Sequence of chain 1.B:
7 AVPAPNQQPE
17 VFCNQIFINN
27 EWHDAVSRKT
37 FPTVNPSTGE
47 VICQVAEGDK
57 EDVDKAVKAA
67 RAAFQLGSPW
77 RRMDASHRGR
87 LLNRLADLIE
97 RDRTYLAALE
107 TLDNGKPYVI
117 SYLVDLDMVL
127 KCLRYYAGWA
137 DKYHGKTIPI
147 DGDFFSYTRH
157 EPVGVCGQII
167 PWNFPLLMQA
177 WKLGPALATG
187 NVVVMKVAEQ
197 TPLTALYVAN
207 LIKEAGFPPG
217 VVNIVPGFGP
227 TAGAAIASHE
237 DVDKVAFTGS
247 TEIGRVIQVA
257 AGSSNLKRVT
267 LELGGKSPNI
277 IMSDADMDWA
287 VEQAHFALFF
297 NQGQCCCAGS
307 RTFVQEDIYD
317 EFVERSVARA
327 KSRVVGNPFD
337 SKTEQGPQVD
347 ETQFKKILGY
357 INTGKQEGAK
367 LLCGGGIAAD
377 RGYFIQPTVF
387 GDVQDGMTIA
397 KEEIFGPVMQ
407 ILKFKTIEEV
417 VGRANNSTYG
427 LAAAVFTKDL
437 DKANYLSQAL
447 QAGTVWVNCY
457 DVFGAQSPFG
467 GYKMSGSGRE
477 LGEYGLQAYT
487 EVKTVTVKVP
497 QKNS

This small molecule binds to this protein.
Small molecule (SMILES): O=C(NCc1ccc2c(c1)OCO2)c1c(Cl)cccc1Cl

Binding-site contacts:
Ligand atom C2 contacts residue ASP457 of chain 1.B at 4.0 Å.
Ligand atom O21 contacts residue PHE170 of chain 1.B at 3.5 Å.
Ligand atom C18 contacts residue MET124 of chain 1.B at 3.9 Å (hydrophobic).
Ligand atom O19 contacts residue MET124 of chain 1.B at 3.5 Å.
Ligand atom O19 contacts residue LEU173 of chain 1.B at 3.4 Å.
Ligand atom C15 contacts residue PHE459 of chain 1.B at 3.6 Å (hydrophobic).
Ligand atom O9 contacts residue VAL120 of chain 1.B at 3.9 Å.
Ligand atom C15 contacts residue CYS301 of chain 1.B at 3.6 Å (hydrophobic).
Ligand atom C6 contacts residue PHE459 of chain 1.B at 4.0 Å (hydrophobic).
Ligand atom O19 contacts residue PHE459 of chain 1.B at 3.9 Å.
Ligand atom CL10 contacts residue PHE292 of chain 1.B at 3.6 Å.
Ligand atom C15 contacts residue ASP457 of chain 1.B at 3.8 Å.
Ligand atom CL11 contacts residue MET124 of chain 1.B at 3.0 Å.
Ligand atom C3 contacts residue VAL458 of chain 1.B at 3.9 Å (hydrophobic).
Ligand atom C5 contacts residue PHE459 of chain 1.B at 3.5 Å (hydrophobic).
Ligand atom C18 contacts residue PHE459 of chain 1.B at 3.8 Å (hydrophobic).
Ligand atom C6 contacts residue ASP457 of chain 1.B at 3.8 Å.
Ligand atom C4 contacts residue VAL458 of chain 1.B at 3.7 Å (hydrophobic).
Ligand atom C15 contacts residue PHE170 of chain 1.B at 3.8 Å (hydrophobic).
Ligand atom C12 contacts residue PHE296 of chain 1.B at 3.6 Å (hydrophobic).
Ligand atom O21 contacts residue EDO1 of chain 1.P at 3.2 Å.
Ligand atom C14 contacts residue PHE296 of chain 1.B at 3.3 Å (hydrophobic).
Ligand atom C12 contacts residue ASP457 of chain 1.B at 3.7 Å.
Ligand atom C1 contacts residue ASP457 of chain 1.B at 3.5 Å.
Ligand atom N8 contacts residue ASP457 of chain 1.B at 2.8 Å (salt-bridge).
Ligand atom C13 contacts residue ASP457 of chain 1.B at 3.8 Å.
Ligand atom N8 contacts residue PHE292 of chain 1.B at 3.7 Å.
Ligand atom C16 contacts residue PHE459 of chain 1.B at 3.4 Å (hydrophobic).
Ligand atom C4 contacts residue PHE150 of chain 1.A at 4.0 Å (hydrophobic).
Ligand atom C17 contacts residue PHE459 of chain 1.B at 3.6 Å (hydrophobic).
Ligand atom C14 contacts residue ASP457 of chain 1.B at 3.4 Å.
Ligand atom C7 contacts residue PHE292 of chain 1.B at 4.0 Å (hydrophobic).
Ligand atom CL11 contacts residue PHE459 of chain 1.B at 3.8 Å.
Ligand atom C15 contacts residue PHE296 of chain 1.B at 3.9 Å (hydrophobic).
Ligand atom C16 contacts residue PHE170 of chain 1.B at 3.6 Å (hydrophobic).
Ligand atom C13 contacts residue PHE296 of chain 1.B at 3.4 Å (hydrophobic).
Ligand atom O21 contacts residue PHE459 of chain 1.B at 3.8 Å.
Ligand atom C20 contacts residue LEU173 of chain 1.B at 3.6 Å (hydrophobic).
Ligand atom C7 contacts residue ASP457 of chain 1.B at 3.6 Å.
Ligand atom C12 contacts residue PHE292 of chain 1.B at 3.5 Å (hydrophobic).

Sequence of chain 1.A:
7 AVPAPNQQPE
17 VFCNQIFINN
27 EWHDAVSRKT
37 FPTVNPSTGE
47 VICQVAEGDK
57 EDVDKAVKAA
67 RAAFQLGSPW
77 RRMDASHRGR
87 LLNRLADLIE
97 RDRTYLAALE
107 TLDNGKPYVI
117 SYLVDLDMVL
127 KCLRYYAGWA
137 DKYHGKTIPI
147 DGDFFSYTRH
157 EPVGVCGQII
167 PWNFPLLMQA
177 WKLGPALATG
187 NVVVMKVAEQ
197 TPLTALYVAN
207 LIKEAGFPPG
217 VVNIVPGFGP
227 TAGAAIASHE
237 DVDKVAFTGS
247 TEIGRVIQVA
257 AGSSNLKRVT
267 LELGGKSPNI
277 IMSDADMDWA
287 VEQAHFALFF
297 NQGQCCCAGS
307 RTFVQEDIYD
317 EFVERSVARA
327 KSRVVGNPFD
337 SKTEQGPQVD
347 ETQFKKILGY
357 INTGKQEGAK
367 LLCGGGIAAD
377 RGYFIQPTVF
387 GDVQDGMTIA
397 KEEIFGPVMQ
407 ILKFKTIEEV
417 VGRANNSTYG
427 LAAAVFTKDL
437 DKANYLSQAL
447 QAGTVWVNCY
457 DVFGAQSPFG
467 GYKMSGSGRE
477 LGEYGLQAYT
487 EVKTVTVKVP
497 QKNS